Binding-site contacts:
Ligand atom O3 contacts residue HIS149 of chain 53.E at 4.1 Å.
Ligand atom C1 contacts residue HIS158 of chain 53.E at 3.8 Å.
Ligand atom C2 contacts residue HIS149 of chain 53.E at 3.6 Å.
Ligand atom N2 contacts residue ASN153 of chain 53.E at 2.9 Å (h-bond).
Ligand atom C7 contacts residue ASN153 of chain 53.E at 3.5 Å.
Ligand atom C5 contacts residue ASN153 of chain 53.E at 3.7 Å.
Ligand atom C4 contacts residue ASN153 of chain 53.E at 4.2 Å.
Ligand atom C3 contacts residue ASN153 of chain 53.E at 3.8 Å.
Ligand atom C8 contacts residue GLY102 of chain 60.E at 4.2 Å.
Ligand atom O7 contacts residue ASN153 of chain 53.E at 3.8 Å.
Ligand atom O5 contacts residue HIS158 of chain 53.E at 3.1 Å.
Ligand atom C6 contacts residue LYS157 of chain 53.E at 4.2 Å.
Ligand atom C1 contacts residue ASN153 of chain 53.E at 1.4 Å.
Ligand atom C1 contacts residue HIS149 of chain 53.E at 4.2 Å.
Ligand atom C2 contacts residue ASN153 of chain 53.E at 2.5 Å.
Ligand atom N2 contacts residue HIS149 of chain 53.E at 3.4 Å.
Ligand atom C5 contacts residue HIS158 of chain 53.E at 4.3 Å.
Ligand atom O5 contacts residue ASN153 of chain 53.E at 2.4 Å (h-bond).
Ligand atom C1 contacts residue THR155 of chain 53.E at 3.9 Å.
Ligand atom O6 contacts residue HIS158 of chain 53.E at 3.8 Å.
Ligand atom C6 contacts residue THR155 of chain 53.E at 4.4 Å.
Ligand atom O5 contacts residue GLY156 of chain 53.E at 4.3 Å.
Ligand atom C6 contacts residue HIS158 of chain 53.E at 4.4 Å.
Ligand atom O7 contacts residue THR155 of chain 53.E at 4.1 Å.
Ligand atom O5 contacts residue THR155 of chain 53.E at 3.7 Å.
Ligand atom O6 contacts residue LYS157 of chain 53.E at 4.2 Å.
Ligand atom C5 contacts residue THR155 of chain 53.E at 3.9 Å.

Sequence of chain 60.E:
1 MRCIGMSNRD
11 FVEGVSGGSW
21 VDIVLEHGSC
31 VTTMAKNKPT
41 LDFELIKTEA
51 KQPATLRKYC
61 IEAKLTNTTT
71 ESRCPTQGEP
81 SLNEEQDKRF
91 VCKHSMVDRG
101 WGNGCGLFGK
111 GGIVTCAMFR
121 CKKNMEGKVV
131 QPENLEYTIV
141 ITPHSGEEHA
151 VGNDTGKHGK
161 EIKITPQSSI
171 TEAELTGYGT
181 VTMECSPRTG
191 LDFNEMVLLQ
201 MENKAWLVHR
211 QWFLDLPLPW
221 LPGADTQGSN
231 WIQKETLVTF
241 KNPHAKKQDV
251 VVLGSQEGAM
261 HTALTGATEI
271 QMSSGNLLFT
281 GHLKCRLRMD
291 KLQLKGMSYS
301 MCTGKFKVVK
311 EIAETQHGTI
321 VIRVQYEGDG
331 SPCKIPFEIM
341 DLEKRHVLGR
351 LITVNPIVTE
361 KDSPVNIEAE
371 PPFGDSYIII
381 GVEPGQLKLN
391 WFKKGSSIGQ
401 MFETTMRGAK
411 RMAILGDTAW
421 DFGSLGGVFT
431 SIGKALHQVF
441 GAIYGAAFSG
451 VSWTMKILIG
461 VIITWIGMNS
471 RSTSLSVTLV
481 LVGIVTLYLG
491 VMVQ

The protein below binds the small molecule below.
Small molecule (SMILES): CC(=O)N[C@@H]1[C@@H](O)[C@H](O)[C@@H](CO)O[C@H]1O

Sequence of chain 53.E:
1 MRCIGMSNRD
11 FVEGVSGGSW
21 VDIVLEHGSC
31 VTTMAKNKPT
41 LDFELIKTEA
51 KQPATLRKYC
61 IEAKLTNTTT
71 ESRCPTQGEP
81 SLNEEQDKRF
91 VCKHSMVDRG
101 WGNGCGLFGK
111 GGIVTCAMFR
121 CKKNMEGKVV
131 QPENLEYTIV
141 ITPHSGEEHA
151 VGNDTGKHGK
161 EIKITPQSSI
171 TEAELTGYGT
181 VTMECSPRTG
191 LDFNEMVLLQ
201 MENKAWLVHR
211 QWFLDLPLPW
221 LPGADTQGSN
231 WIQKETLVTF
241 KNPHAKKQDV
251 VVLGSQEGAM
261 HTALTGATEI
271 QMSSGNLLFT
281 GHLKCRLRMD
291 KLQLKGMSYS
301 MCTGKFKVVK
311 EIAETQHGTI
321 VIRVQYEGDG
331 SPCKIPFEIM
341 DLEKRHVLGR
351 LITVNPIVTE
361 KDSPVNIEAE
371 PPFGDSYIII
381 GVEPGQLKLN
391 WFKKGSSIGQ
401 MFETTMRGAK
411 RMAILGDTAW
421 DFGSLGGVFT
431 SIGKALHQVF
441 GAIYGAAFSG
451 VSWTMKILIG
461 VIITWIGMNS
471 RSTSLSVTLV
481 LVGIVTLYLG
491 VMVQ